Binding-site contacts:
Ligand atom O5 contacts residue ASN38 of chain 2.A at 2.3 Å (h-bond).
Ligand atom O7 contacts residue ASN38 of chain 2.A at 3.8 Å.
Ligand atom C1 contacts residue THR318 of chain 2.A at 3.8 Å.
Ligand atom C2 contacts residue ASN38 of chain 2.A at 2.6 Å.
Ligand atom O6 contacts residue THR318 of chain 2.A at 4.1 Å.
Ligand atom O5 contacts residue ALA39 of chain 2.A at 4.5 Å.
Ligand atom C4 contacts residue ASN38 of chain 2.A at 4.2 Å.
Ligand atom C5 contacts residue ASN38 of chain 2.A at 3.6 Å.
Ligand atom N2 contacts residue ASN38 of chain 2.A at 3.2 Å (h-bond).
Ligand atom C1 contacts residue ASN38 of chain 2.A at 1.4 Å.
Ligand atom C5 contacts residue THR318 of chain 2.A at 4.3 Å.
Ligand atom C3 contacts residue ASN38 of chain 2.A at 3.9 Å.
Ligand atom C6 contacts residue THR318 of chain 2.A at 4.0 Å.
Ligand atom O6 contacts residue LEU381 of chain 2.A at 3.4 Å.
Ligand atom O5 contacts residue THR318 of chain 2.A at 3.2 Å (h-bond).
Ligand atom C6 contacts residue LEU381 of chain 2.A at 3.9 Å (hydrophobic).
Ligand atom C7 contacts residue ASN38 of chain 2.A at 3.7 Å.

This protein binds this small molecule.
Small molecule (SMILES): CC(=O)N[C@@H]1[C@@H](O)[C@H](O)[C@@H](CO)O[C@H]1O

Sequence of chain 2.A:
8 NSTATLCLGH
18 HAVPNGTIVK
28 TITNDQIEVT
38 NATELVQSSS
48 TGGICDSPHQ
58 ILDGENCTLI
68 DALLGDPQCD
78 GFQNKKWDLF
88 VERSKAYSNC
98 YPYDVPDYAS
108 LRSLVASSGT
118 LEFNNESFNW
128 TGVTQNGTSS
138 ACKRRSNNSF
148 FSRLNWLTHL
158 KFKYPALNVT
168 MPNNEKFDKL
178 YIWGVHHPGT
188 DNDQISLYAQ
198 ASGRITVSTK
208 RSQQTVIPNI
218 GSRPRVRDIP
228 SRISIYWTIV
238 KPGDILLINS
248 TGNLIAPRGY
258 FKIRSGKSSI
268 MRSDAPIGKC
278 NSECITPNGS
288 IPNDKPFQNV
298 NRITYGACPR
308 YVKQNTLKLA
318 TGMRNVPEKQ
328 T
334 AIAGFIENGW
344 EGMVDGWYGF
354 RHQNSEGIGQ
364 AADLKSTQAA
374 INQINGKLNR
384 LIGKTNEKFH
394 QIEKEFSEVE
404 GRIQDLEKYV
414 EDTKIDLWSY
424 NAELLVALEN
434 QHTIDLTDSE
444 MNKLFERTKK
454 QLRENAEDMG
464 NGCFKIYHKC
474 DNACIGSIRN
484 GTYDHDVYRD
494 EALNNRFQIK